Binding-site contacts:
Ligand atom C8 contacts residue ASN258 of chain 1.A at 4.2 Å.
Ligand atom O7 contacts residue ASN258 of chain 1.A at 3.5 Å (h-bond).
Ligand atom C5 contacts residue LYS261 of chain 1.A at 4.5 Å.
Ligand atom C7 contacts residue ASN257 of chain 1.A at 4.5 Å.
Ligand atom C1 contacts residue LYS261 of chain 1.A at 4.3 Å.
Ligand atom C1 contacts residue ASN258 of chain 1.A at 1.4 Å.
Ligand atom C2 contacts residue ASN258 of chain 1.A at 2.4 Å.
Ligand atom C5 contacts residue ASN258 of chain 1.A at 3.6 Å.
Ligand atom C4 contacts residue ASN258 of chain 1.A at 4.1 Å.
Ligand atom N2 contacts residue ASN258 of chain 1.A at 3.0 Å (h-bond).
Ligand atom C7 contacts residue ASN258 of chain 1.A at 3.3 Å.
Ligand atom C8 contacts residue ASN257 of chain 1.A at 3.7 Å.
Ligand atom C3 contacts residue ASN258 of chain 1.A at 3.7 Å.
Ligand atom C6 contacts residue LYS261 of chain 1.A at 4.1 Å.
Ligand atom O5 contacts residue ASN258 of chain 1.A at 2.3 Å (h-bond).
Ligand atom O5 contacts residue LYS261 of chain 1.A at 3.5 Å.
Ligand atom O6 contacts residue GLU264 of chain 1.A at 3.9 Å.
Ligand atom O6 contacts residue LYS261 of chain 1.A at 3.6 Å.

Sequence of chain 1.A:
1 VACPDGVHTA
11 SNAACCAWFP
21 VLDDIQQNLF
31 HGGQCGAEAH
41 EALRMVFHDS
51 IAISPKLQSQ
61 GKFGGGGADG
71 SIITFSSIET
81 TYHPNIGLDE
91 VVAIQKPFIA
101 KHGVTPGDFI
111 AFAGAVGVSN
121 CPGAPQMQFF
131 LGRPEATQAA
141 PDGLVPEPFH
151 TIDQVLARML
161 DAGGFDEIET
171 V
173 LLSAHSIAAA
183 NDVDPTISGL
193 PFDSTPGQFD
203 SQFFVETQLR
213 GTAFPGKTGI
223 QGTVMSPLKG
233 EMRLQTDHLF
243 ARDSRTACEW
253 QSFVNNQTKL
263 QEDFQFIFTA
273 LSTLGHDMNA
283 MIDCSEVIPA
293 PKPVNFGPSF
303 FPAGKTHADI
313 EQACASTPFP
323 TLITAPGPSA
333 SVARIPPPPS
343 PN

A protein and the small-molecule ligand that binds it are described below.
Small molecule (SMILES): CC(=O)N[C@@H]1[C@@H](O)[C@H](O)[C@@H](CO)O[C@H]1O